Sequence of chain 2.G:
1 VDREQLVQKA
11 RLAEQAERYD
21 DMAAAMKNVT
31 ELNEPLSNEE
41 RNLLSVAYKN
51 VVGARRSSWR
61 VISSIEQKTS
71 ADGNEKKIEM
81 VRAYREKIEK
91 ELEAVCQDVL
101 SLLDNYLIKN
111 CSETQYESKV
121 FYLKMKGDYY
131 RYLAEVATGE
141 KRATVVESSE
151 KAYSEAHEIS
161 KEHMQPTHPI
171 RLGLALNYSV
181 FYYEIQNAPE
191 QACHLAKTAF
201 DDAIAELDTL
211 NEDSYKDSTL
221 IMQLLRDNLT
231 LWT

Binding-site contacts:
Ligand atom O2P contacts residue ARG131 of chain 2.G at 3.0 Å (salt-bridge).
Ligand atom CB contacts residue ASN177 of chain 2.G at 3.3 Å.
Ligand atom O3P contacts residue ARG56 of chain 2.G at 2.9 Å (salt-bridge).
Ligand atom O contacts residue LYS49 of chain 2.G at 3.0 Å (salt-bridge).
Ligand atom P contacts residue ARG56 of chain 2.G at 3.9 Å.
Ligand atom N contacts residue ASN228 of chain 2.G at 2.8 Å (h-bond).
Ligand atom CD contacts residue LEU224 of chain 2.G at 3.6 Å (hydrophobic).
Ligand atom CD1 contacts residue LEU224 of chain 2.G at 4.1 Å (hydrophobic).
Ligand atom O contacts residue LEU176 of chain 2.G at 3.5 Å.
Ligand atom N contacts residue ASN177 of chain 2.G at 2.8 Å (h-bond).
Ligand atom CB contacts residue VAL180 of chain 2.G at 4.1 Å (hydrophobic).
Ligand atom N contacts residue LEU176 of chain 2.G at 3.4 Å.
Ligand atom CD1 contacts residue ILE221 of chain 2.G at 3.7 Å (hydrophobic).
Ligand atom CB contacts residue TRP232 of chain 2.G at 3.4 Å (hydrophobic).
Ligand atom P contacts residue ARG131 of chain 2.G at 3.7 Å.
Ligand atom CB contacts residue ASN177 of chain 2.G at 3.6 Å.
Ligand atom C contacts residue ASN228 of chain 2.G at 3.5 Å.
Ligand atom O contacts residue VAL180 of chain 2.G at 3.7 Å.
Ligand atom O1P contacts residue ARG131 of chain 2.G at 2.8 Å (salt-bridge).
Ligand atom CA contacts residue ASN228 of chain 2.G at 3.9 Å.
Ligand atom O contacts residue ASN228 of chain 2.G at 2.8 Å (h-bond).
Ligand atom O2P contacts residue ASN177 of chain 2.G at 4.0 Å.
Ligand atom O3P contacts residue TYR132 of chain 2.G at 3.8 Å.
Ligand atom O2P contacts residue LYS49 of chain 2.G at 3.7 Å.
Ligand atom CA contacts residue ASN177 of chain 2.G at 3.8 Å.
Ligand atom P contacts residue TYR132 of chain 2.G at 3.7 Å.
Ligand atom O1P contacts residue ARG56 of chain 2.G at 2.9 Å (salt-bridge).
Ligand atom C contacts residue ASN228 of chain 2.G at 3.9 Å.
Ligand atom C contacts residue LEU176 of chain 2.G at 3.7 Å (hydrophobic).
Ligand atom C contacts residue ASN177 of chain 2.G at 3.6 Å.
Ligand atom CA contacts residue ASN228 of chain 2.G at 3.3 Å.
Ligand atom CG2 contacts residue ASN228 of chain 2.G at 3.8 Å.
Ligand atom CG contacts residue LEU224 of chain 2.G at 4.0 Å (hydrophobic).
Ligand atom CB contacts residue ASN228 of chain 2.G at 3.5 Å.
Ligand atom O3P contacts residue LYS49 of chain 2.G at 3.2 Å (salt-bridge).
Ligand atom O contacts residue LYS49 of chain 2.G at 3.8 Å.
Ligand atom CA contacts residue LEU176 of chain 2.G at 3.7 Å (hydrophobic).
Ligand atom N contacts residue GLU184 of chain 2.G at 3.6 Å.
Ligand atom O2P contacts residue TYR132 of chain 2.G at 2.6 Å (h-bond).
Ligand atom CA contacts residue ASN177 of chain 2.G at 3.5 Å.

This protein binds this small molecule.
Small molecule (SMILES): CC[C@H](C)[C@H](NC(=O)[C@H](C)NC(=O)[C@H](C)N)C(=O)N[C@@H](COP(=O)(O)O)C(=O)N[C@@H](CC(C)C)C(=O)N1CCC[C@H]1C(=O)O